This small molecule binds to this protein.
Small molecule (SMILES): CC(=O)N[C@H]1[C@H](O[C@H]2[C@H](O)[C@@H](NC(C)=O)CO[C@@H]2CO[C@@H]2O[C@@H](C)[C@@H](O)[C@@H](O)[C@@H]2O)O[C@H](CO)[C@@H](O)[C@@H]1O

Sequence of chain 1.B:
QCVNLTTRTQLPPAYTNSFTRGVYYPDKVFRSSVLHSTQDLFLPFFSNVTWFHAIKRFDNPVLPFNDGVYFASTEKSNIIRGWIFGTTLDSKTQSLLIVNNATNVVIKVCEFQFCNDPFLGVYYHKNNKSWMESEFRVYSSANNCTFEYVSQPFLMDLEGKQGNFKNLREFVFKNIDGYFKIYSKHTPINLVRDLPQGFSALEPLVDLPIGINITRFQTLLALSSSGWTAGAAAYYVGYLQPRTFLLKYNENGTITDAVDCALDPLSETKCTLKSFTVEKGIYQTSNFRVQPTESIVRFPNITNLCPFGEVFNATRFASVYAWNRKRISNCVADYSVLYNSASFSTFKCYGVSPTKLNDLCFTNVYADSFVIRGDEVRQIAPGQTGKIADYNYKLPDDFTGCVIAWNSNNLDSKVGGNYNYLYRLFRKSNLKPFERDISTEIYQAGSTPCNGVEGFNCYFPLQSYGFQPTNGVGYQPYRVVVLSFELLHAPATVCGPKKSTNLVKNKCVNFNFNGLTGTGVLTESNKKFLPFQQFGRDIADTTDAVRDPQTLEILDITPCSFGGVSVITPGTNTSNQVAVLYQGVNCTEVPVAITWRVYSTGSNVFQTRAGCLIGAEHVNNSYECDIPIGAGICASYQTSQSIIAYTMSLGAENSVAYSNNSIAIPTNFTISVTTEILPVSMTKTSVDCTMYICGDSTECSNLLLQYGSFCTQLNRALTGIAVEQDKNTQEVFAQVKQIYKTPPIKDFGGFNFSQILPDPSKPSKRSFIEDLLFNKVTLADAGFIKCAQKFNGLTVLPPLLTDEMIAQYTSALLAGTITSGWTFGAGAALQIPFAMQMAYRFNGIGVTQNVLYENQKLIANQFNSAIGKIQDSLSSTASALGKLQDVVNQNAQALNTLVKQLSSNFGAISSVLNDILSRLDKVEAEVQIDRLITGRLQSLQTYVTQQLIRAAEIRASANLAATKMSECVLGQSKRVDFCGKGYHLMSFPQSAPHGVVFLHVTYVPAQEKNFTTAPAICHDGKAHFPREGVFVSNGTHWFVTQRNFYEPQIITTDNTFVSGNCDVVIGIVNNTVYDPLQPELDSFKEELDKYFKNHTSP

Binding-site contacts:
Ligand atom O5 contacts residue ALA706 of chain 1.B at 4.1 Å.
Ligand atom C1 contacts residue ASN1074 of chain 1.B at 1.6 Å.
Ligand atom C1 contacts residue ALA706 of chain 1.B at 4.3 Å (hydrophobic).
Ligand atom C2 contacts residue ASN1074 of chain 1.B at 2.3 Å.
Ligand atom C8 contacts residue LYS1073 of chain 1.B at 3.8 Å.
Ligand atom C6 contacts residue ALA706 of chain 1.B at 4.2 Å (hydrophobic).
Ligand atom C4 contacts residue ASN1074 of chain 1.B at 4.2 Å.
Ligand atom O5 contacts residue ASN1074 of chain 1.B at 2.5 Å (h-bond).
Ligand atom O7 contacts residue ASN1074 of chain 1.B at 3.0 Å (h-bond).
Ligand atom C3 contacts residue ASN1074 of chain 1.B at 3.7 Å.
Ligand atom C5 contacts residue ALA706 of chain 1.B at 3.6 Å (hydrophobic).
Ligand atom C5 contacts residue ASN1074 of chain 1.B at 3.8 Å.
Ligand atom C7 contacts residue ASN1074 of chain 1.B at 3.0 Å.
Ligand atom C8 contacts residue GLU1072 of chain 1.B at 3.1 Å.
Ligand atom O7 contacts residue ALA706 of chain 1.B at 4.4 Å.
Ligand atom C1 contacts residue GLN895 of chain 1.C at 4.4 Å.
Ligand atom N2 contacts residue ASN1074 of chain 1.B at 2.7 Å (h-bond).
Ligand atom C8 contacts residue ASN1074 of chain 1.B at 3.5 Å.

Sequence of chain 1.C:
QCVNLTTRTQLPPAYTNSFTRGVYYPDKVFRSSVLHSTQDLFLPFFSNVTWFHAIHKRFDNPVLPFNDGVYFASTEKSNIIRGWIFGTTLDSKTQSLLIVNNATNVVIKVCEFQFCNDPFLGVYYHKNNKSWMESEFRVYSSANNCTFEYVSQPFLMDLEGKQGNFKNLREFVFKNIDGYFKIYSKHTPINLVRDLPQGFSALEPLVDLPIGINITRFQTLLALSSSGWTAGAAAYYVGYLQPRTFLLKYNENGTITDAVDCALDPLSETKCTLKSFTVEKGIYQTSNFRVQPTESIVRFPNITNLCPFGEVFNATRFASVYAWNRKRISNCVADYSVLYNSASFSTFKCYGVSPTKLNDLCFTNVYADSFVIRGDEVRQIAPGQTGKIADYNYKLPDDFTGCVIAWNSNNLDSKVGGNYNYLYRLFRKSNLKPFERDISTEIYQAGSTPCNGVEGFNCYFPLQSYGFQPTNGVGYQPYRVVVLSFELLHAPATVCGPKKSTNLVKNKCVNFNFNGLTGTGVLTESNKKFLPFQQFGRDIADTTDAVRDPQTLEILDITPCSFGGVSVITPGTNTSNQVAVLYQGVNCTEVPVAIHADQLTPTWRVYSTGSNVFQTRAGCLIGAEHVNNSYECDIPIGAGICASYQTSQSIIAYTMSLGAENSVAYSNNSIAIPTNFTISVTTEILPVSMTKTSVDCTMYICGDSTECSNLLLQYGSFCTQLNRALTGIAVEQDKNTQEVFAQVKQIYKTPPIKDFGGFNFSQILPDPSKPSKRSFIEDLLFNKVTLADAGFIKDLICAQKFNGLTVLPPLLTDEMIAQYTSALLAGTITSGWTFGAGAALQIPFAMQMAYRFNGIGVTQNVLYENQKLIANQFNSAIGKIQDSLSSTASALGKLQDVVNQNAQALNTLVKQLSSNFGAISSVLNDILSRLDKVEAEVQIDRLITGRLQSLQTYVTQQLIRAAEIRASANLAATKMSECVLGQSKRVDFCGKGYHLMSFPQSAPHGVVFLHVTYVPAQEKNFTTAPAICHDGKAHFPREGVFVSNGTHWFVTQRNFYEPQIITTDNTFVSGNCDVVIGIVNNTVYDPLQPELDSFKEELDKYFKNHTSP